Binding-site contacts:
Ligand atom N2 contacts residue GLU75 of chain 1.A at 3.5 Å (salt-bridge).
Ligand atom C5 contacts residue HIS56 of chain 1.A at 3.6 Å.
Ligand atom C7 contacts residue TYR78 of chain 1.A at 3.4 Å (hydrophobic).
Ligand atom N3 contacts residue GLU75 of chain 1.A at 3.3 Å (salt-bridge).
Ligand atom C19 contacts residue SER76 of chain 1.A at 3.4 Å.
Ligand atom C20 contacts residue SER76 of chain 1.A at 3.5 Å.
Ligand atom C4 contacts residue SER58 of chain 1.A at 3.4 Å.
Ligand atom C6 contacts residue HIS56 of chain 1.A at 3.5 Å.
Ligand atom C13 contacts residue GLU75 of chain 1.A at 3.5 Å.
Ligand atom O contacts residue TYR78 of chain 1.A at 3.1 Å (h-bond).
Ligand atom N contacts residue TYR78 of chain 1.A at 3.7 Å.
Ligand atom C18 contacts residue GLU75 of chain 1.A at 3.2 Å.
Ligand atom N1 contacts residue PHE28 of chain 1.A at 3.6 Å.
Ligand atom O contacts residue GLY77 of chain 1.A at 3.2 Å.
Ligand atom C14 contacts residue GLU75 of chain 1.A at 3.1 Å.
Ligand atom C19 contacts residue PHE28 of chain 1.A at 3.5 Å (hydrophobic).
Ligand atom C15 contacts residue PRO60 of chain 1.A at 3.6 Å (hydrophobic).
Ligand atom C19 contacts residue PHE59 of chain 1.A at 3.4 Å (hydrophobic).
Ligand atom C3 contacts residue ALA79 of chain 1.A at 3.4 Å (hydrophobic).
Ligand atom C4 contacts residue TYR78 of chain 1.A at 3.4 Å (hydrophobic).
Ligand atom C13 contacts residue PHE28 of chain 1.A at 3.5 Å (hydrophobic).
Ligand atom C7 contacts residue PHE59 of chain 1.A at 3.6 Å (hydrophobic).
Ligand atom N3 contacts residue PHE28 of chain 1.A at 3.5 Å.
Ligand atom C5 contacts residue TYR78 of chain 1.A at 3.1 Å (hydrophobic).
Ligand atom C8 contacts residue SER58 of chain 1.A at 3.5 Å.
Ligand atom C7 contacts residue SER58 of chain 1.A at 3.5 Å.
Ligand atom C20 contacts residue PHE59 of chain 1.A at 3.2 Å (hydrophobic).
Ligand atom C12 contacts residue GLU75 of chain 1.A at 3.5 Å.
Ligand atom C9 contacts residue SER58 of chain 1.A at 3.3 Å.
Ligand atom N3 contacts residue SER76 of chain 1.A at 2.6 Å (h-bond).
Ligand atom C16 contacts residue GLU75 of chain 1.A at 3.3 Å.
Ligand atom C10 contacts residue SER58 of chain 1.A at 3.5 Å.
Ligand atom N contacts residue SER58 of chain 1.A at 2.6 Å (h-bond).
Ligand atom C5 contacts residue SER58 of chain 1.A at 3.0 Å.
Ligand atom N3 contacts residue PHE59 of chain 1.A at 3.6 Å.
Ligand atom C2 contacts residue GLY80 of chain 1.A at 3.6 Å.
Ligand atom C15 contacts residue GLU75 of chain 1.A at 3.4 Å.
Ligand atom C2 contacts residue ALA79 of chain 1.A at 3.4 Å (hydrophobic).
Ligand atom C12 contacts residue PHE28 of chain 1.A at 3.4 Å (hydrophobic).
Ligand atom N contacts residue PHE59 of chain 1.A at 3.5 Å.

The protein below binds the small molecule below.
Small molecule (SMILES): Cc1ccc(C(=O)Nc2ccc3nc(CN4CCCCC4)[nH]c3c2)cc1I

Sequence of chain 1.A:
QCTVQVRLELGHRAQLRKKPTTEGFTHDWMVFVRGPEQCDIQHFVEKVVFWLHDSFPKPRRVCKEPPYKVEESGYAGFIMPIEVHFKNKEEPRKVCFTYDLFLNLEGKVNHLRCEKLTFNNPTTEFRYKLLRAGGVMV